Sequence of chain 1.D:
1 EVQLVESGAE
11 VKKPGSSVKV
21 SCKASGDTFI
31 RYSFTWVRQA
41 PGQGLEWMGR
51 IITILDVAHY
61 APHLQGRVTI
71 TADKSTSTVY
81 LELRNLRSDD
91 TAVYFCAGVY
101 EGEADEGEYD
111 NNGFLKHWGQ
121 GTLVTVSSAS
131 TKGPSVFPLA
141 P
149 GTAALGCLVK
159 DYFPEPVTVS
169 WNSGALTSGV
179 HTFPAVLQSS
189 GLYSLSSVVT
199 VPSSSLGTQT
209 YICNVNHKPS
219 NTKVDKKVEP

Binding-site contacts:
Ligand atom O3 contacts residue GLY44 of chain 1.D at 3.1 Å (h-bond).
Ligand atom C1 contacts residue GLN102 of chain 1.C at 4.4 Å.
Ligand atom C6 contacts residue GLU46 of chain 1.D at 3.3 Å.
Ligand atom C1 contacts residue PHE100 of chain 1.C at 3.4 Å (hydrophobic).
Ligand atom O5 contacts residue GLU46 of chain 1.D at 3.4 Å.
Ligand atom O3 contacts residue GLN102 of chain 1.C at 2.6 Å (h-bond).
Ligand atom C2 contacts residue GLU46 of chain 1.D at 4.1 Å.
Ligand atom O2 contacts residue LEU45 of chain 1.D at 2.7 Å (h-bond).
Ligand atom C6 contacts residue HIS63 of chain 1.D at 4.1 Å.
Ligand atom C5 contacts residue GLU46 of chain 1.D at 4.5 Å.
Ligand atom O4 contacts residue GLN43 of chain 1.D at 3.2 Å (h-bond).
Ligand atom O6 contacts residue HIS63 of chain 1.D at 3.9 Å.
Ligand atom O1 contacts residue THR99 of chain 1.C at 3.5 Å.
Ligand atom O4 contacts residue HIS63 of chain 1.D at 4.2 Å.
Ligand atom C1 contacts residue GLU46 of chain 1.D at 3.6 Å.
Ligand atom O3 contacts residue GLN43 of chain 1.D at 3.4 Å (h-bond).
Ligand atom C6 contacts residue GLU46 of chain 1.D at 3.9 Å.
Ligand atom C1 contacts residue LEU45 of chain 1.D at 4.2 Å (hydrophobic).
Ligand atom C2 contacts residue GLY44 of chain 1.D at 4.0 Å.
Ligand atom C3 contacts residue GLN43 of chain 1.D at 4.2 Å.
Ligand atom O2 contacts residue GLN102 of chain 1.C at 2.8 Å (h-bond).
Ligand atom O2 contacts residue GLY44 of chain 1.D at 4.0 Å.
Ligand atom C2 contacts residue GLN102 of chain 1.C at 3.8 Å.
Ligand atom O5 contacts residue GLU46 of chain 1.D at 3.8 Å.
Ligand atom C1 contacts residue GLN102 of chain 1.C at 3.7 Å.
Ligand atom O6 contacts residue GLU46 of chain 1.D at 2.8 Å (salt-bridge).
Ligand atom O6 contacts residue GLU46 of chain 1.D at 2.7 Å (salt-bridge).
Ligand atom O3 contacts residue GLN102 of chain 1.C at 4.0 Å.
Ligand atom O1 contacts residue LEU45 of chain 1.D at 4.3 Å.
Ligand atom O2 contacts residue GLN102 of chain 1.C at 3.8 Å.
Ligand atom O4 contacts residue ASP1 of chain 1.C at 3.4 Å (salt-bridge).
Ligand atom C5 contacts residue GLU46 of chain 1.D at 4.3 Å.
Ligand atom C3 contacts residue GLY44 of chain 1.D at 4.4 Å.
Ligand atom C2 contacts residue LEU45 of chain 1.D at 3.2 Å (hydrophobic).
Ligand atom O1 contacts residue PHE100 of chain 1.C at 3.1 Å (h-bond).
Ligand atom C1 contacts residue LEU45 of chain 1.D at 3.7 Å (hydrophobic).
Ligand atom O6 contacts residue ARG38 of chain 1.D at 4.4 Å.
Ligand atom C2 contacts residue GLN102 of chain 1.C at 4.2 Å.
Ligand atom C4 contacts residue GLN43 of chain 1.D at 4.1 Å.
Ligand atom C3 contacts residue GLN102 of chain 1.C at 3.2 Å.

Sequence of chain 1.C:
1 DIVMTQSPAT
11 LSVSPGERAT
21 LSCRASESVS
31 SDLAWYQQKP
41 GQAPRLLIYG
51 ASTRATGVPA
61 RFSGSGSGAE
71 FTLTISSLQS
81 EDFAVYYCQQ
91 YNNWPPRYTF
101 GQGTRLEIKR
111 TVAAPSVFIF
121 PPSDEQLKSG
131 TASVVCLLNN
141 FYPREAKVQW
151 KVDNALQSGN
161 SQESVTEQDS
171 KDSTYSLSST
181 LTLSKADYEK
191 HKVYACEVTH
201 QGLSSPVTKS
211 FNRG

A protein and the small-molecule ligand that binds it are described below.
Small molecule (SMILES): OC[C@H]1O[C@@](CO)(O[C@H]2O[C@H](CO)[C@@H](O)[C@H](O)[C@H]2O)[C@@H](O)[C@@H]1O